A protein and the small-molecule ligand that binds it are described below.
Small molecule (SMILES): CC(=O)N[C@@H]1[C@@H](O)[C@H](O)[C@@H](CO)O[C@H]1O

Sequence of chain 1.A:
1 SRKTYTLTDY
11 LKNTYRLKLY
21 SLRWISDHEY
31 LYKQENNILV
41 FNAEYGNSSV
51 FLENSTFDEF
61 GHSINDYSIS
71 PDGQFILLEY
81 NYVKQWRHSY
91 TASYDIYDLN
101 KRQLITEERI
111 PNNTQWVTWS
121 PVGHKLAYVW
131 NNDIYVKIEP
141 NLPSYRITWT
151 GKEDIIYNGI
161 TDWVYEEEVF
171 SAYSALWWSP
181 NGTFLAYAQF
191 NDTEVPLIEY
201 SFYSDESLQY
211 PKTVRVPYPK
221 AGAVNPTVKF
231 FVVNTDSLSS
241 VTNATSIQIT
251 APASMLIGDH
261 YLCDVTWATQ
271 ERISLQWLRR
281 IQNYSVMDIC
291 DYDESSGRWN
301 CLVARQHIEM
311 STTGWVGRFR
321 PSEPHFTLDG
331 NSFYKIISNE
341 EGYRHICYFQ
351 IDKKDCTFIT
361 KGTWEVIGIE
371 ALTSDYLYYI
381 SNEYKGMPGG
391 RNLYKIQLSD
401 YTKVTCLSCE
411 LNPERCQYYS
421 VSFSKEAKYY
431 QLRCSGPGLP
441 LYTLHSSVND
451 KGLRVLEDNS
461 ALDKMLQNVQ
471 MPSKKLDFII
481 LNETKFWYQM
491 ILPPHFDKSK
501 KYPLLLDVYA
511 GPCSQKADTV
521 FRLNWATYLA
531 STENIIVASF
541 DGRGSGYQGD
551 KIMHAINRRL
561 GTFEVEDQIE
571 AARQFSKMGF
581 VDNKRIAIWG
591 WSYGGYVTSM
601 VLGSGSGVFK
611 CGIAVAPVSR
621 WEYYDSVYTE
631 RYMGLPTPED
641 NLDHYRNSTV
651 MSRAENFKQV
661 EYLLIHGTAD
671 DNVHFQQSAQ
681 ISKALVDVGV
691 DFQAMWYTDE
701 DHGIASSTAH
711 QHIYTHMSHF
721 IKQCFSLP

Binding-site contacts:
Ligand atom N2 contacts residue ASN112 of chain 1.A at 2.8 Å (h-bond).
Ligand atom O5 contacts residue ASN112 of chain 1.A at 2.4 Å (h-bond).
Ligand atom C7 contacts residue ILE110 of chain 1.A at 4.5 Å (hydrophobic).
Ligand atom C8 contacts residue TYR80 of chain 1.A at 4.4 Å (hydrophobic).
Ligand atom C4 contacts residue ASN112 of chain 1.A at 4.2 Å.
Ligand atom O7 contacts residue PRO111 of chain 1.A at 3.9 Å.
Ligand atom O7 contacts residue ASN112 of chain 1.A at 3.9 Å.
Ligand atom O7 contacts residue ILE110 of chain 1.A at 3.5 Å (h-bond).
Ligand atom O7 contacts residue ARG109 of chain 1.A at 4.3 Å.
Ligand atom C5 contacts residue ASN112 of chain 1.A at 3.7 Å.
Ligand atom C7 contacts residue ASN112 of chain 1.A at 3.3 Å.
Ligand atom C1 contacts residue ASN112 of chain 1.A at 1.5 Å.
Ligand atom C8 contacts residue ASN112 of chain 1.A at 3.6 Å.
Ligand atom C8 contacts residue ARG109 of chain 1.A at 4.5 Å.
Ligand atom C2 contacts residue ASN112 of chain 1.A at 2.4 Å.
Ligand atom C3 contacts residue ASN112 of chain 1.A at 3.8 Å.